Binding-site contacts:
Ligand atom O1 contacts residue PRO456 of chain 1.F at 4.2 Å.
Ligand atom C1 contacts residue ALA391 of chain 1.F at 4.4 Å (hydrophobic).
Ligand atom C4 contacts residue GLU396 of chain 1.F at 4.0 Å.
Ligand atom O3 contacts residue GLY390 of chain 1.F at 3.4 Å.
Ligand atom O3 contacts residue LEU383 of chain 1.F at 4.1 Å.
Ligand atom C3 contacts residue LEU383 of chain 1.F at 4.3 Å (hydrophobic).
Ligand atom C3 contacts residue ALA391 of chain 1.F at 4.0 Å (hydrophobic).
Ligand atom C4 contacts residue LYS400 of chain 1.F at 3.9 Å.
Ligand atom O2 contacts residue ALA391 of chain 1.F at 3.5 Å.
Ligand atom O3 contacts residue GLY390 of chain 1.F at 4.3 Å.
Ligand atom O1 contacts residue TYR458 of chain 1.F at 2.7 Å (h-bond).
Ligand atom O3 contacts residue ASP392 of chain 1.F at 3.3 Å (salt-bridge).
Ligand atom C2 contacts residue ASP392 of chain 1.F at 3.7 Å.
Ligand atom C3 contacts residue GLY390 of chain 1.F at 4.0 Å.
Ligand atom O2 contacts residue ASP392 of chain 1.F at 2.9 Å (salt-bridge).
Ligand atom C3 contacts residue GLY390 of chain 1.F at 4.3 Å.
Ligand atom C1 contacts residue TYR458 of chain 1.F at 3.8 Å (hydrophobic).
Ligand atom O3 contacts residue ALA391 of chain 1.F at 3.5 Å.
Ligand atom C3 contacts residue ASP392 of chain 1.F at 4.3 Å.
Ligand atom O2 contacts residue PRO456 of chain 1.F at 3.9 Å.
Ligand atom C3 contacts residue LYS400 of chain 1.F at 3.8 Å.
Ligand atom C3 contacts residue GLU396 of chain 1.F at 3.7 Å.
Ligand atom O2 contacts residue GLY390 of chain 1.F at 4.3 Å.
Ligand atom O4 contacts residue LYS400 of chain 1.F at 3.2 Å (salt-bridge).
Ligand atom O3 contacts residue GLU396 of chain 1.F at 2.8 Å (salt-bridge).
Ligand atom C5 contacts residue LYS400 of chain 1.F at 4.4 Å.
Ligand atom O4 contacts residue LEU383 of chain 1.F at 3.7 Å.
Ligand atom O3 contacts residue LYS400 of chain 1.F at 4.0 Å.
Ligand atom O2 contacts residue GLY390 of chain 1.F at 4.0 Å.
Ligand atom C1 contacts residue PRO456 of chain 1.F at 3.9 Å (hydrophobic).
Ligand atom C1 contacts residue GLY390 of chain 1.F at 4.2 Å.
Ligand atom C2 contacts residue ALA391 of chain 1.F at 4.4 Å (hydrophobic).
Ligand atom O4 contacts residue GLU396 of chain 1.F at 3.3 Å (salt-bridge).

The protein below binds the small molecule below.
Small molecule (SMILES): OC[C@H]1O[C@@](CO)(O[C@H]2O[C@H](CO)[C@@H](O)[C@H](O)[C@H]2O)[C@@H](O)[C@@H]1O

Sequence of chain 1.F:
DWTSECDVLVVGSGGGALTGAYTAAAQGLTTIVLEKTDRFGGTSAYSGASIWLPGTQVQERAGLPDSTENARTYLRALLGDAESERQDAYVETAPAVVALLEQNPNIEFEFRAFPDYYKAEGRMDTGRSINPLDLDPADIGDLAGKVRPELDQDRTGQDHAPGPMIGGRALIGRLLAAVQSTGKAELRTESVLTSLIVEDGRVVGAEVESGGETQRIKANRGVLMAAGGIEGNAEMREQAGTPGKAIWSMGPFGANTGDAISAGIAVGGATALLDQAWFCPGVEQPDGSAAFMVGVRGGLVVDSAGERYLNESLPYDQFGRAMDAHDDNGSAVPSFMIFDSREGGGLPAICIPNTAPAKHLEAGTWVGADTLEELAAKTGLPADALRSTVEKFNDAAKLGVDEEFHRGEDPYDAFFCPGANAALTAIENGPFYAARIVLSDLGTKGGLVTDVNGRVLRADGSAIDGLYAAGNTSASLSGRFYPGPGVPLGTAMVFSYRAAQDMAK